Sequence of chain 7.B:
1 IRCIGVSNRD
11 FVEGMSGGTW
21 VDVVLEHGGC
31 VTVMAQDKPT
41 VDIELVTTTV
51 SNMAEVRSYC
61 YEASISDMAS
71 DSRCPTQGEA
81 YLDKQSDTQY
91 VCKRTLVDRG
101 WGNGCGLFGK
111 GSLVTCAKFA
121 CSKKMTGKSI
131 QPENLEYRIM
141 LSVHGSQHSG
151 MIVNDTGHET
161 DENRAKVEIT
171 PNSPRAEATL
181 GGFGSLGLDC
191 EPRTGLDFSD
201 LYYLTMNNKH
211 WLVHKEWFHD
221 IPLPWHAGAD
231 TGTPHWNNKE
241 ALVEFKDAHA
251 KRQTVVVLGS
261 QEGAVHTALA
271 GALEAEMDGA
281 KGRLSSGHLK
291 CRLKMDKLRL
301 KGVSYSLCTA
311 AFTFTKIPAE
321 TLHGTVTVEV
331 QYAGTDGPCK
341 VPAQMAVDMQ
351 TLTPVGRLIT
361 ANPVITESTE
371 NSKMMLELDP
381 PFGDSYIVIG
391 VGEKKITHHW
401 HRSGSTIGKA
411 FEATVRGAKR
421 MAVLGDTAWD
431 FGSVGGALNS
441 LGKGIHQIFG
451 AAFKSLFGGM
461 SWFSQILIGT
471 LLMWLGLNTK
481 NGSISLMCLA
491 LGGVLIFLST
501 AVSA

A small-molecule ligand and the protein it binds are described below.
Small molecule (SMILES): CC(=O)N[C@@H]1[C@@H](O)[C@H](O)[C@@H](CO)O[C@H]1O

Binding-site contacts:
Ligand atom O4 contacts residue MET151 of chain 7.B at 4.4 Å.
Ligand atom O7 contacts residue ASN154 of chain 7.B at 4.3 Å.
Ligand atom C3 contacts residue ASN154 of chain 7.B at 3.9 Å.
Ligand atom C1 contacts residue MET151 of chain 7.B at 4.2 Å (hydrophobic).
Ligand atom C7 contacts residue ASN154 of chain 7.B at 3.4 Å.
Ligand atom C4 contacts residue ASN154 of chain 7.B at 4.2 Å.
Ligand atom C3 contacts residue MET151 of chain 7.B at 4.1 Å (hydrophobic).
Ligand atom C2 contacts residue ASN154 of chain 7.B at 2.5 Å.
Ligand atom O3 contacts residue MET151 of chain 7.B at 4.2 Å.
Ligand atom C5 contacts residue ASN154 of chain 7.B at 3.7 Å.
Ligand atom N2 contacts residue ASN154 of chain 7.B at 2.9 Å.
Ligand atom O5 contacts residue ASN154 of chain 7.B at 2.4 Å (h-bond).
Ligand atom C4 contacts residue MET151 of chain 7.B at 3.5 Å (hydrophobic).
Ligand atom C5 contacts residue MET151 of chain 7.B at 4.1 Å (hydrophobic).
Ligand atom C2 contacts residue MET151 of chain 7.B at 4.0 Å (hydrophobic).
Ligand atom C1 contacts residue ASN154 of chain 7.B at 1.4 Å.
Ligand atom C8 contacts residue ASN154 of chain 7.B at 3.0 Å.
Ligand atom O5 contacts residue MET151 of chain 7.B at 3.7 Å.